This protein binds this small molecule.
Small molecule (SMILES): NCCSC[C@H]1O[C@@H](n2cnc3c(N)ncnc32)[C@H](O)[C@@H]1O

Sequence of chain 1.E:
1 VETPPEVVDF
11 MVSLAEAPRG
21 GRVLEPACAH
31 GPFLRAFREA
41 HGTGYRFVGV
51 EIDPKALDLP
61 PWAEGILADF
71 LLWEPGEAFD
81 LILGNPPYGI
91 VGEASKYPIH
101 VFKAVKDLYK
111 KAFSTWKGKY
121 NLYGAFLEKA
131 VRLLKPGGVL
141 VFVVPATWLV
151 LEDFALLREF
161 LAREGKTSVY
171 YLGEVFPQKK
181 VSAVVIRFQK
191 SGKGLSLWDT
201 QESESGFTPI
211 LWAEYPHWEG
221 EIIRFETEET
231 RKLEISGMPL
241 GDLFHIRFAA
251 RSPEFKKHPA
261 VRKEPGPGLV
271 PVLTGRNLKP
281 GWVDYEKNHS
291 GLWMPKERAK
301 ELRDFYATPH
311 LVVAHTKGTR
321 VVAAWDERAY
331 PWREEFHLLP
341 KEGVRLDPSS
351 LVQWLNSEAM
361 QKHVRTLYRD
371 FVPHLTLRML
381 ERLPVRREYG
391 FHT

Binding-site contacts:
Ligand atom N6 contacts residue PHE126 of chain 1.E at 3.9 Å.
Ligand atom N9 contacts residue ILE52 of chain 1.E at 3.8 Å.
Ligand atom C8 contacts residue PRO87 of chain 1.E at 3.9 Å (hydrophobic).
Ligand atom C2 contacts residue ILE52 of chain 1.E at 3.5 Å (hydrophobic).
Ligand atom N3 contacts residue GLU51 of chain 1.E at 3.8 Å.
Ligand atom CG contacts residue VAL1 of chain 1.E at 3.8 Å (hydrophobic).
Ligand atom CB contacts residue ASN85 of chain 1.E at 3.4 Å.
Ligand atom CG contacts residue ASN85 of chain 1.E at 3.0 Å.
Ligand atom N6 contacts residue ASP69 of chain 1.E at 3.0 Å (salt-bridge).
Ligand atom C1' contacts residue ALA27 of chain 1.E at 3.8 Å (hydrophobic).
Ligand atom C4 contacts residue ALA27 of chain 1.E at 3.8 Å (hydrophobic).
Ligand atom O2' contacts residue ASP53 of chain 1.E at 3.6 Å.
Ligand atom C5 contacts residue ILE52 of chain 1.E at 3.6 Å (hydrophobic).
Ligand atom N9 contacts residue ALA27 of chain 1.E at 3.9 Å.
Ligand atom CB contacts residue ALA27 of chain 1.E at 3.8 Å (hydrophobic).
Ligand atom O2' contacts residue GLU51 of chain 1.E at 2.5 Å (salt-bridge).
Ligand atom C2 contacts residue PHE70 of chain 1.E at 3.6 Å (hydrophobic).
Ligand atom N3 contacts residue ALA27 of chain 1.E at 3.4 Å.
Ligand atom N7 contacts residue PRO87 of chain 1.E at 3.9 Å.
Ligand atom O3' contacts residue ALA29 of chain 1.E at 3.8 Å.
Ligand atom O4' contacts residue ALA27 of chain 1.E at 3.2 Å.
Ligand atom C2' contacts residue GLU51 of chain 1.E at 3.5 Å.
Ligand atom N contacts residue ASN85 of chain 1.E at 2.9 Å (h-bond).
Ligand atom O3' contacts residue GLU51 of chain 1.E at 2.6 Å (salt-bridge).
Ligand atom C4 contacts residue ILE52 of chain 1.E at 3.4 Å (hydrophobic).
Ligand atom N1 contacts residue ILE52 of chain 1.E at 3.8 Å.
Ligand atom C2 contacts residue ALA68 of chain 1.E at 3.5 Å (hydrophobic).
Ligand atom N contacts residue ALA27 of chain 1.E at 2.7 Å (h-bond).
Ligand atom N1 contacts residue ALA68 of chain 1.E at 3.7 Å.
Ligand atom C3' contacts residue GLU51 of chain 1.E at 3.7 Å.
Ligand atom C6 contacts residue ASP69 of chain 1.E at 3.9 Å.
Ligand atom N3 contacts residue ILE52 of chain 1.E at 3.3 Å (h-bond).
Ligand atom C4' contacts residue ALA27 of chain 1.E at 3.9 Å (hydrophobic).
Ligand atom N1 contacts residue ASP69 of chain 1.E at 3.7 Å.
Ligand atom O3' contacts residue ALA56 of chain 1.E at 3.7 Å.
Ligand atom SD contacts residue ASN85 of chain 1.E at 3.5 Å (h-bond).
Ligand atom C1' contacts residue GLU51 of chain 1.E at 3.4 Å.
Ligand atom SD contacts residue PRO87 of chain 1.E at 3.6 Å.
Ligand atom N1 contacts residue PHE70 of chain 1.E at 3.0 Å (h-bond).
Ligand atom C6 contacts residue PHE126 of chain 1.E at 3.7 Å (hydrophobic).